Sequence of chain 1.A:
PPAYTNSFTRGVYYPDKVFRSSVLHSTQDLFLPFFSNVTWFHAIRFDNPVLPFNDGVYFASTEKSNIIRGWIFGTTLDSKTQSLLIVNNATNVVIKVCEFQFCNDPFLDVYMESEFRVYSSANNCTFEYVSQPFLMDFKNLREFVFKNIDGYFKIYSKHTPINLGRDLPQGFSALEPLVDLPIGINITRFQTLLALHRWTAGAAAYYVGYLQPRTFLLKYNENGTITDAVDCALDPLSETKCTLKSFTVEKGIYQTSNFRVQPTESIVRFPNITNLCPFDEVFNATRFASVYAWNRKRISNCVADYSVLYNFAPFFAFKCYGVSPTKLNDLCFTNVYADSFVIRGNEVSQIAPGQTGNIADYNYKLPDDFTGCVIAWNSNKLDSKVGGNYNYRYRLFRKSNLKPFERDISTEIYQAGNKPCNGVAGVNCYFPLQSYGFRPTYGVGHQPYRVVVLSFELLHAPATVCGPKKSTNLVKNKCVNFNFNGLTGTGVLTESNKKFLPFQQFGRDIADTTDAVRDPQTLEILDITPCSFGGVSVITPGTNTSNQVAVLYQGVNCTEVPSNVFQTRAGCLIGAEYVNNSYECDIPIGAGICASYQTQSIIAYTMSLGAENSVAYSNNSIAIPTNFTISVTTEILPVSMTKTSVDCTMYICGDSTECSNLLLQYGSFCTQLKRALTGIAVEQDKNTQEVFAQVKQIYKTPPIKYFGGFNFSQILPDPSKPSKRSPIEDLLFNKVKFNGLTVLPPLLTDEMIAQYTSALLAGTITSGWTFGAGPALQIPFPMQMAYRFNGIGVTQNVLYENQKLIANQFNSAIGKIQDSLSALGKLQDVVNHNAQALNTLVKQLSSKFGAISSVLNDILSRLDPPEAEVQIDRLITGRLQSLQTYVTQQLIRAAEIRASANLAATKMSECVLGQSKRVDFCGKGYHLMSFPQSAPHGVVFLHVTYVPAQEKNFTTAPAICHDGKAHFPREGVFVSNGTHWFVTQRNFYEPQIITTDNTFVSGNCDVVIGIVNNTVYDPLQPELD

Binding-site contacts:
Ligand atom C8 contacts residue TYR794 of chain 1.A at 4.2 Å (hydrophobic).
Ligand atom C1 contacts residue ASN799 of chain 1.A at 1.4 Å.
Ligand atom C5 contacts residue ASN799 of chain 1.A at 3.6 Å.
Ligand atom C8 contacts residue ASN799 of chain 1.A at 4.0 Å.
Ligand atom C3 contacts residue ASN799 of chain 1.A at 3.8 Å.
Ligand atom C5 contacts residue SER801 of chain 1.A at 3.8 Å.
Ligand atom O5 contacts residue SER801 of chain 1.A at 3.6 Å.
Ligand atom C1 contacts residue SER801 of chain 1.A at 3.5 Å.
Ligand atom N2 contacts residue ASN799 of chain 1.A at 3.0 Å (h-bond).
Ligand atom O6 contacts residue SER801 of chain 1.A at 4.2 Å.
Ligand atom O6 contacts residue GLN802 of chain 1.A at 2.9 Å (h-bond).
Ligand atom O5 contacts residue ASN799 of chain 1.A at 2.3 Å (h-bond).
Ligand atom C4 contacts residue ASN799 of chain 1.A at 4.2 Å.
Ligand atom O7 contacts residue ASN799 of chain 1.A at 3.9 Å.
Ligand atom C6 contacts residue GLN802 of chain 1.A at 4.0 Å.
Ligand atom C2 contacts residue ASN799 of chain 1.A at 2.5 Å.
Ligand atom C7 contacts residue ASN799 of chain 1.A at 3.6 Å.

This protein binds this small molecule.
Small molecule (SMILES): CC(=O)N[C@H]1[C@H](O[C@H]2[C@H](O)[C@@H](NC(C)=O)CO[C@@H]2CO)O[C@H](CO)[C@@H](O)[C@@H]1O